Sequence of chain 3.C:
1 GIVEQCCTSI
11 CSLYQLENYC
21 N

The small molecule below binds the protein below.
Small molecule (SMILES): Cc1cccc(O)c1

Sequence of chain 2.A:
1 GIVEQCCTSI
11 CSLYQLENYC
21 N

Sequence of chain 2.B:
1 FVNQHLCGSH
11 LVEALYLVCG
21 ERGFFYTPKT

Sequence of chain 3.D:
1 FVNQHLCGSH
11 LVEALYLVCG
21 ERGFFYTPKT

Binding-site contacts:
Ligand atom C2 contacts residue LEU16 of chain 2.A at 4.1 Å (hydrophobic).
Ligand atom C6 contacts residue VAL2 of chain 2.B at 4.3 Å (hydrophobic).
Ligand atom C7 contacts residue LEU13 of chain 2.A at 3.6 Å (hydrophobic).
Ligand atom C3 contacts residue LEU6 of chain 2.B at 4.3 Å (hydrophobic).
Ligand atom C3 contacts residue LEU16 of chain 2.A at 4.3 Å (hydrophobic).
Ligand atom C7 contacts residue LEU16 of chain 2.A at 4.0 Å (hydrophobic).
Ligand atom C5 contacts residue VAL2 of chain 2.B at 3.3 Å (hydrophobic).
Ligand atom C6 contacts residue LEU17 of chain 3.D at 3.5 Å (hydrophobic).
Ligand atom O1 contacts residue VAL18 of chain 2.B at 4.4 Å.
Ligand atom C4 contacts residue VAL2 of chain 2.B at 3.1 Å (hydrophobic).
Ligand atom C6 contacts residue LEU6 of chain 2.B at 4.5 Å (hydrophobic).
Ligand atom C6 contacts residue VAL18 of chain 3.D at 4.4 Å (hydrophobic).
Ligand atom C4 contacts residue LEU6 of chain 2.B at 4.0 Å (hydrophobic).
Ligand atom C5 contacts residue GLN4 of chain 2.B at 3.1 Å.
Ligand atom O1 contacts residue VAL18 of chain 3.D at 4.2 Å.
Ligand atom C1 contacts residue LEU13 of chain 3.C at 4.3 Å (hydrophobic).
Ligand atom C5 contacts residue LEU17 of chain 3.D at 4.1 Å (hydrophobic).
Ligand atom C7 contacts residue VAL2 of chain 2.B at 4.5 Å (hydrophobic).
Ligand atom C6 contacts residue GLN4 of chain 2.B at 3.4 Å.
Ligand atom C4 contacts residue GLN4 of chain 2.B at 4.3 Å.
Ligand atom C7 contacts residue SER12 of chain 2.A at 3.6 Å.
Ligand atom C3 contacts residue VAL2 of chain 2.B at 3.9 Å (hydrophobic).
Ligand atom O1 contacts residue LEU13 of chain 3.C at 3.2 Å.
Ligand atom C7 contacts residue CYS11 of chain 2.A at 4.1 Å (hydrophobic).
Ligand atom C5 contacts residue LEU6 of chain 2.B at 4.1 Å (hydrophobic).
Ligand atom C2 contacts residue VAL18 of chain 2.B at 4.2 Å (hydrophobic).